Binding-site contacts:
Ligand atom C26 contacts residue TRP10 of chain 1.A at 3.6 Å (hydrophobic).
Ligand atom C37 contacts residue TYR410 of chain 1.B at 3.7 Å (hydrophobic).
Ligand atom O18 contacts residue HEM1 of chain 1.H at 3.5 Å (h-bond).
Ligand atom C37 contacts residue TRP382 of chain 1.B at 3.8 Å (hydrophobic).
Ligand atom N07 contacts residue GLU296 of chain 1.B at 2.5 Å (salt-bridge).
Ligand atom N06 contacts residue TRP291 of chain 1.B at 2.8 Å (h-bond).
Ligand atom N22 contacts residue HEM1 of chain 1.H at 2.6 Å (h-bond).
Ligand atom C13 contacts residue VAL271 of chain 1.B at 3.7 Å (hydrophobic).
Ligand atom C20 contacts residue HEM1 of chain 1.H at 3.6 Å.
Ligand atom C11 contacts residue GLU296 of chain 1.B at 3.2 Å.
Ligand atom C33 contacts residue LEU41 of chain 1.B at 3.6 Å (hydrophobic).
Ligand atom C21 contacts residue H4B1 of chain 1.I at 3.4 Å.
Ligand atom C25 contacts residue TRP10 of chain 1.A at 3.6 Å (hydrophobic).
Ligand atom N22 contacts residue H4B1 of chain 1.I at 2.9 Å (h-bond).
Ligand atom C22 contacts residue TRP10 of chain 1.A at 3.3 Å (hydrophobic).
Ligand atom C15 contacts residue VAL271 of chain 1.B at 3.6 Å (hydrophobic).
Ligand atom C21 contacts residue HEM1 of chain 1.H at 3.6 Å.
Ligand atom C06 contacts residue GLU296 of chain 1.B at 3.4 Å.
Ligand atom S01 contacts residue HEM1 of chain 1.H at 3.1 Å.
Ligand atom C04 contacts residue PRO269 of chain 1.B at 3.6 Å (hydrophobic).
Ligand atom C14 contacts residue VAL271 of chain 1.B at 3.3 Å (hydrophobic).
Ligand atom C02 contacts residue PHE288 of chain 1.B at 3.7 Å (hydrophobic).
Ligand atom C03 contacts residue PRO269 of chain 1.B at 3.3 Å (hydrophobic).
Ligand atom C12 contacts residue HEM1 of chain 1.H at 3.5 Å.
Ligand atom C03 contacts residue PHE288 of chain 1.B at 3.4 Å (hydrophobic).
Ligand atom C17 contacts residue HEM1 of chain 1.H at 3.5 Å.
Ligand atom C02 contacts residue SER289 of chain 1.B at 3.6 Å.
Ligand atom C04 contacts residue VAL271 of chain 1.B at 3.7 Å (hydrophobic).
Ligand atom C15 contacts residue HEM1 of chain 1.H at 3.5 Å.
Ligand atom N06 contacts residue GLU296 of chain 1.B at 2.9 Å (salt-bridge).
Ligand atom C11 contacts residue HEM1 of chain 1.H at 3.5 Å.
Ligand atom C23 contacts residue TRP10 of chain 1.A at 3.7 Å (hydrophobic).
Ligand atom S21 contacts residue TRP10 of chain 1.A at 3.4 Å (h-bond).
Ligand atom C02 contacts residue HEM1 of chain 1.H at 3.6 Å.
Ligand atom N26 contacts residue TRP10 of chain 1.A at 3.4 Å.
Ligand atom C19 contacts residue HEM1 of chain 1.H at 3.6 Å.
Ligand atom C13 contacts residue HEM1 of chain 1.H at 3.5 Å.
Ligand atom C16 contacts residue HEM1 of chain 1.H at 3.6 Å.
Ligand atom C16 contacts residue GLU296 of chain 1.B at 3.4 Å.
Ligand atom C02 contacts residue GLY290 of chain 1.B at 3.3 Å.

This protein binds this small molecule.
Small molecule (SMILES): N=C(Nc1cccc(CO[C@@H](CN)COCc2cccc(/N=C(/N)c3cccs3)c2)c1)c1cccs1

Sequence of chain 1.B:
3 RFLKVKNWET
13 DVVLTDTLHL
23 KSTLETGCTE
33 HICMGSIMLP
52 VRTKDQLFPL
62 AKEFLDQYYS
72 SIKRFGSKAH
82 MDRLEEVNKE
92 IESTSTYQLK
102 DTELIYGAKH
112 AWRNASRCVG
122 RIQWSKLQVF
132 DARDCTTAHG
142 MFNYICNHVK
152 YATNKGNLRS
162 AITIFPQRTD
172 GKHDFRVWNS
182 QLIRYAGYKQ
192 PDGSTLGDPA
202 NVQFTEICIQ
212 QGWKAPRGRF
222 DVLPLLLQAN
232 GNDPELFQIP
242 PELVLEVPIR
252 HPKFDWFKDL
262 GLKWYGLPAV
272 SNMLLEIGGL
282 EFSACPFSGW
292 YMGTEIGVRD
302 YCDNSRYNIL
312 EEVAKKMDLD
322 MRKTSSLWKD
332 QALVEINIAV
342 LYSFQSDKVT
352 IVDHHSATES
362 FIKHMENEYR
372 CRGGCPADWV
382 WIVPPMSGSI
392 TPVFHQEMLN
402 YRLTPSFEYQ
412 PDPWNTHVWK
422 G

Sequence of chain 1.A:
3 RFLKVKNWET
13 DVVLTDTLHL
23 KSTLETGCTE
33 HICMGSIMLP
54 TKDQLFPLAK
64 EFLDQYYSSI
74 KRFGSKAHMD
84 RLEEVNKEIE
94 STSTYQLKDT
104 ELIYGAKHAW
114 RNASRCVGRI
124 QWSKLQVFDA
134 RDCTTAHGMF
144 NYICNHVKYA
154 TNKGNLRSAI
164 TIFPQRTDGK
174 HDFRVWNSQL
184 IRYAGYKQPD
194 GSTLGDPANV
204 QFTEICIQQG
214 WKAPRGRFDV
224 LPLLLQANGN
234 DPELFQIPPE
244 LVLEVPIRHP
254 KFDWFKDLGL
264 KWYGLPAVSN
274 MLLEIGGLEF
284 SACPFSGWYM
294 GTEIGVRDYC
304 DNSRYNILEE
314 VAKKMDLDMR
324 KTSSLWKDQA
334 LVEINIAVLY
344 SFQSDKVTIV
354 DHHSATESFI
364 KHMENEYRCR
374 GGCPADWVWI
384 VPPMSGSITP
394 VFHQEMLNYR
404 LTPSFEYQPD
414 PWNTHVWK